A small-molecule ligand and the protein it binds are described below.
Small molecule (SMILES): CCCCC/C=C/CCCCCCC(=O)NCC(=O)NCC(=O)NCC(=O)N[C@H](C(=O)O)[C@@H](C)CC

Sequence of chain 1.A:
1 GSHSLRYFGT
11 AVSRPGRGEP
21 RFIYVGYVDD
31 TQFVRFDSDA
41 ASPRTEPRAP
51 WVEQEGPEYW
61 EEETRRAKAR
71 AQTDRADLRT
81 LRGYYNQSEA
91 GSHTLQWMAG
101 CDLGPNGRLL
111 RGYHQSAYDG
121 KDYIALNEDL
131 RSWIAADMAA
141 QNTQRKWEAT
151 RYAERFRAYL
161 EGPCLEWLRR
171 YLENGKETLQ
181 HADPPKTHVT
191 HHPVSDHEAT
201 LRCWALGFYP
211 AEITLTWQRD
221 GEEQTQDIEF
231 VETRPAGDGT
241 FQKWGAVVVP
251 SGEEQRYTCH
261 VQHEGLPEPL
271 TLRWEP

Binding-site contacts:
Ligand atom N contacts residue ARG70 of chain 1.A at 3.5 Å (salt-bridge).
Ligand atom O contacts residue LYS146 of chain 1.A at 3.6 Å.
Ligand atom CA contacts residue ASP77 of chain 1.A at 3.7 Å.
Ligand atom CG2 contacts residue TYR123 of chain 1.A at 3.6 Å (hydrophobic).
Ligand atom O contacts residue TRP147 of chain 1.A at 2.9 Å (h-bond).
Ligand atom C3 contacts residue HIS114 of chain 1.A at 3.8 Å.
Ligand atom N contacts residue THR73 of chain 1.A at 3.6 Å.
Ligand atom O contacts residue LYS146 of chain 1.A at 3.7 Å.
Ligand atom O1 contacts residue ARG70 of chain 1.A at 3.6 Å.
Ligand atom CB contacts residue ASP77 of chain 1.A at 3.6 Å.
Ligand atom CG1 contacts residue ASP77 of chain 1.A at 3.7 Å.
Ligand atom C6 contacts residue ARG70 of chain 1.A at 3.6 Å.
Ligand atom N contacts residue TYR152 of chain 1.A at 3.1 Å (h-bond).
Ligand atom C7 contacts residue TRP97 of chain 1.A at 3.7 Å (hydrophobic).
Ligand atom C14 contacts residue ARG35 of chain 1.A at 3.7 Å.
Ligand atom O1 contacts residue TRP147 of chain 1.A at 3.6 Å.
Ligand atom C contacts residue ASP77 of chain 1.A at 3.5 Å.
Ligand atom C contacts residue THR143 of chain 1.A at 3.6 Å.
Ligand atom C6 contacts residue TRP97 of chain 1.A at 3.7 Å (hydrophobic).
Ligand atom OXT contacts residue TYR84 of chain 1.A at 3.5 Å (h-bond).
Ligand atom O contacts residue TYR84 of chain 1.A at 2.7 Å (h-bond).
Ligand atom C2 contacts residue HIS114 of chain 1.A at 3.5 Å.
Ligand atom C contacts residue TYR84 of chain 1.A at 3.5 Å (hydrophobic).
Ligand atom CA contacts residue ASP77 of chain 1.A at 3.4 Å.
Ligand atom O contacts residue THR143 of chain 1.A at 2.7 Å (h-bond).
Ligand atom CG2 contacts residue THR143 of chain 1.A at 3.4 Å.
Ligand atom C contacts residue LYS146 of chain 1.A at 3.6 Å.
Ligand atom C14 contacts residue TYR24 of chain 1.A at 3.7 Å (hydrophobic).
Ligand atom C8 contacts residue TRP97 of chain 1.A at 3.5 Å (hydrophobic).
Ligand atom C1 contacts residue HIS114 of chain 1.A at 3.7 Å.
Ligand atom O contacts residue ARG70 of chain 1.A at 3.1 Å (salt-bridge).
Ligand atom CA contacts residue TYR152 of chain 1.A at 3.4 Å (hydrophobic).
Ligand atom C3 contacts residue ARG70 of chain 1.A at 3.7 Å.
Ligand atom O contacts residue THR73 of chain 1.A at 3.6 Å.
Ligand atom OXT contacts residue THR80 of chain 1.A at 3.4 Å.
Ligand atom N contacts residue ASP77 of chain 1.A at 2.7 Å (salt-bridge).
Ligand atom OXT contacts residue LYS146 of chain 1.A at 2.9 Å (salt-bridge).
Ligand atom C1 contacts residue ARG70 of chain 1.A at 3.5 Å.
Ligand atom C9 contacts residue EDO1 of chain 1.K at 3.6 Å.
Ligand atom C4 contacts residue TRP97 of chain 1.A at 3.6 Å (hydrophobic).